Binding-site contacts:
Ligand atom C16 contacts residue LU81 of chain 1.K at 3.9 Å.
Ligand atom C22 contacts residue ARG4 of chain 1.A at 3.8 Å.
Ligand atom C23 contacts residue LU81 of chain 1.K at 4.2 Å.
Ligand atom C07 contacts residue TRP29 of chain 1.A at 3.8 Å (hydrophobic).
Ligand atom C12 contacts residue LU81 of chain 1.K at 3.4 Å.
Ligand atom C01 contacts residue TRP29 of chain 1.A at 3.8 Å (hydrophobic).
Ligand atom C21 contacts residue EDO1 of chain 1.Q at 3.7 Å.
Ligand atom C26 contacts residue ARG8 of chain 1.A at 3.8 Å.
Ligand atom O02 contacts residue ILE10 of chain 1.A at 3.9 Å.
Ligand atom C06 contacts residue VAL6 of chain 1.A at 3.7 Å (hydrophobic).
Ligand atom C04 contacts residue ALA7 of chain 1.A at 4.1 Å (hydrophobic).
Ligand atom C23 contacts residue ARG4 of chain 1.A at 4.2 Å.
Ligand atom C09 contacts residue LU81 of chain 1.K at 3.5 Å.
Ligand atom C32 contacts residue ALA69 of chain 1.A at 3.6 Å (hydrophobic).
Ligand atom N08 contacts residue VAL6 of chain 1.A at 3.9 Å.
Ligand atom C24 contacts residue VAL6 of chain 1.A at 4.0 Å (hydrophobic).
Ligand atom C13 contacts residue LU81 of chain 1.K at 3.5 Å.
Ligand atom C29 contacts residue ARG8 of chain 1.A at 3.5 Å.
Ligand atom C10 contacts residue LU81 of chain 1.K at 3.8 Å.
Ligand atom C14 contacts residue LU81 of chain 1.K at 4.0 Å.
Ligand atom C17 contacts residue LU81 of chain 1.K at 3.4 Å.
Ligand atom O02 contacts residue ARG8 of chain 1.A at 3.7 Å.
Ligand atom C22 contacts residue EDO1 of chain 1.Q at 3.7 Å.
Ligand atom C04 contacts residue TRP29 of chain 1.A at 4.0 Å (hydrophobic).
Ligand atom O28 contacts residue ARG8 of chain 1.A at 3.2 Å (salt-bridge).
Ligand atom C30 contacts residue ARG8 of chain 1.A at 4.0 Å.
Ligand atom C19 contacts residue LU81 of chain 1.K at 3.9 Å.
Ligand atom C15 contacts residue LU81 of chain 1.K at 4.0 Å.
Ligand atom C11 contacts residue LU81 of chain 1.K at 3.5 Å.
Ligand atom C03 contacts residue ARG8 of chain 1.A at 4.0 Å.
Ligand atom C05 contacts residue VAL6 of chain 1.A at 4.2 Å (hydrophobic).
Ligand atom O31 contacts residue ARG8 of chain 1.A at 4.0 Å.
Ligand atom C16 contacts residue ARG4 of chain 1.A at 3.7 Å.
Ligand atom O02 contacts residue TRP29 of chain 1.A at 4.1 Å.
Ligand atom C07 contacts residue VAL6 of chain 1.A at 3.6 Å (hydrophobic).
Ligand atom C26 contacts residue VAL6 of chain 1.A at 3.6 Å (hydrophobic).
Ligand atom N08 contacts residue ALA7 of chain 1.A at 3.8 Å.
Ligand atom C01 contacts residue ILE68 of chain 1.A at 4.1 Å (hydrophobic).
Ligand atom C27 contacts residue ARG8 of chain 1.A at 3.5 Å.
Ligand atom C07 contacts residue ALA7 of chain 1.A at 3.4 Å (hydrophobic).

A small-molecule ligand and the protein it binds are described below.
Small molecule (SMILES): COc1cc(-c2cncc(-c3ccc(C4CCN(C)CC4)cc3)c2C)cc(OC)c1OC

Sequence of chain 1.A:
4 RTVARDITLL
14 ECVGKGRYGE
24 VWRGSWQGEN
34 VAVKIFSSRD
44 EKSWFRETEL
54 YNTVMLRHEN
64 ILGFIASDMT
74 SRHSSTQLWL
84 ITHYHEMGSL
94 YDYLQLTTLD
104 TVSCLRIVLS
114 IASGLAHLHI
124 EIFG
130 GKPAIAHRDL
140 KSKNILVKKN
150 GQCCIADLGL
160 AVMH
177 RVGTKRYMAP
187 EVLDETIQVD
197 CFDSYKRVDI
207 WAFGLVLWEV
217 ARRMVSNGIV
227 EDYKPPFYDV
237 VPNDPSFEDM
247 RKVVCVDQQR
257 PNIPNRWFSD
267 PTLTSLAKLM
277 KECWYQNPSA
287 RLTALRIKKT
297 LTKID